Binding-site contacts:
Ligand atom C15 contacts residue MET165 of chain 2.A at 3.6 Å (hydrophobic).
Ligand atom N1 contacts residue HIS163 of chain 2.A at 3.2 Å (h-bond).
Ligand atom C15 contacts residue HIS41 of chain 2.A at 3.6 Å.
Ligand atom C8 contacts residue PHE140 of chain 2.A at 3.2 Å (hydrophobic).
Ligand atom C9 contacts residue GLU166 of chain 2.A at 3.8 Å.
Ligand atom C9 contacts residue LEU141 of chain 2.A at 3.6 Å (hydrophobic).
Ligand atom C2 contacts residue GLN189 of chain 2.A at 3.5 Å.
Ligand atom C9 contacts residue ASN142 of chain 2.A at 3.8 Å.
Ligand atom N2 contacts residue GLU166 of chain 2.A at 3.8 Å.
Ligand atom C7 contacts residue CYS145 of chain 2.A at 3.9 Å (hydrophobic).
Ligand atom C10 contacts residue LEU141 of chain 2.A at 3.5 Å (hydrophobic).
Ligand atom N1 contacts residue GLU166 of chain 2.A at 3.8 Å.
Ligand atom C12 contacts residue ASN142 of chain 2.A at 3.6 Å.
Ligand atom C10 contacts residue ASN142 of chain 2.A at 3.6 Å.
Ligand atom C13 contacts residue ASN142 of chain 2.A at 3.7 Å.
Ligand atom N2 contacts residue HIS163 of chain 2.A at 2.9 Å (h-bond).
Ligand atom C3 contacts residue GLN189 of chain 2.A at 3.5 Å.
Ligand atom C1 contacts residue MET49 of chain 2.A at 3.4 Å (hydrophobic).
Ligand atom CL contacts residue MET165 of chain 2.A at 3.8 Å.
Ligand atom N2 contacts residue PHE140 of chain 2.A at 3.7 Å.
Ligand atom CL contacts residue HIS164 of chain 2.A at 3.8 Å.
Ligand atom N2 contacts residue SER144 of chain 2.A at 3.7 Å.
Ligand atom C8 contacts residue LEU141 of chain 2.A at 3.8 Å (hydrophobic).
Ligand atom C10 contacts residue GLU166 of chain 2.A at 3.3 Å.
Ligand atom C15 contacts residue HIS164 of chain 2.A at 3.3 Å.
Ligand atom O contacts residue MET165 of chain 2.A at 3.5 Å.
Ligand atom C11 contacts residue ASN142 of chain 2.A at 3.5 Å.
Ligand atom C8 contacts residue GLU166 of chain 2.A at 3.5 Å.
Ligand atom N contacts residue CYS145 of chain 2.A at 3.4 Å (h-bond).
Ligand atom O contacts residue GLU166 of chain 2.A at 3.2 Å (salt-bridge).
Ligand atom C contacts residue HIS164 of chain 2.A at 3.9 Å.
Ligand atom C10 contacts residue PHE140 of chain 2.A at 3.6 Å (hydrophobic).
Ligand atom N1 contacts residue MET165 of chain 2.A at 3.9 Å.
Ligand atom C contacts residue MET165 of chain 2.A at 3.6 Å (hydrophobic).
Ligand atom C9 contacts residue PHE140 of chain 2.A at 3.8 Å (hydrophobic).
Ligand atom N1 contacts residue CYS145 of chain 2.A at 3.7 Å.
Ligand atom C contacts residue MET49 of chain 2.A at 3.6 Å (hydrophobic).
Ligand atom C11 contacts residue GLU166 of chain 2.A at 3.9 Å.
Ligand atom CL contacts residue HIS41 of chain 2.A at 3.2 Å.
Ligand atom CL contacts residue ASP187 of chain 2.A at 3.2 Å.

The small molecule below binds the protein below.
Small molecule (SMILES): O=C(Cc1cccc(Cl)c1)Nc1nncc2ccccc12

Sequence of chain 1.A:
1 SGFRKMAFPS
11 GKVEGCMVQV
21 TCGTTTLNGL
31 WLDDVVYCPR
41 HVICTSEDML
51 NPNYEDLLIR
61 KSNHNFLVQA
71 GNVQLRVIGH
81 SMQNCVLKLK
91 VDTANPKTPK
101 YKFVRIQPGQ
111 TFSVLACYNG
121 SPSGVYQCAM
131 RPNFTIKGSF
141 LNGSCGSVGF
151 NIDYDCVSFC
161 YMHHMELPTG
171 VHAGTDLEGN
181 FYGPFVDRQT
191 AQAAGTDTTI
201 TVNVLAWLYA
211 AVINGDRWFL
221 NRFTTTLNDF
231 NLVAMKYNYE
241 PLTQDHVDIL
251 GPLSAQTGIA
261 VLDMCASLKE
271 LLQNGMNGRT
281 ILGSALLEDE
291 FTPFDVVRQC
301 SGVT

Sequence of chain 2.A:
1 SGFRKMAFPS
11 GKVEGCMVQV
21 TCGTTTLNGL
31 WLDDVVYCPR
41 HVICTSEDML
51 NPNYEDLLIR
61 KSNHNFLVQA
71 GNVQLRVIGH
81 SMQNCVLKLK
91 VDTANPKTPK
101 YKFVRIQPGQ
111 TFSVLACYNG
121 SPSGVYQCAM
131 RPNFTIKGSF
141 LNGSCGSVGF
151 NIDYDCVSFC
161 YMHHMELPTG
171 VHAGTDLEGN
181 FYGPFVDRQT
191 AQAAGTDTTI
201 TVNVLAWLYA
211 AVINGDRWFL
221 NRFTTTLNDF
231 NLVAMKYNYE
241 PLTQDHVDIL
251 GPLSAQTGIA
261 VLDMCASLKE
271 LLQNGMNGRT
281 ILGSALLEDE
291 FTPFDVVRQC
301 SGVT